Sequence of chain 1.FC:
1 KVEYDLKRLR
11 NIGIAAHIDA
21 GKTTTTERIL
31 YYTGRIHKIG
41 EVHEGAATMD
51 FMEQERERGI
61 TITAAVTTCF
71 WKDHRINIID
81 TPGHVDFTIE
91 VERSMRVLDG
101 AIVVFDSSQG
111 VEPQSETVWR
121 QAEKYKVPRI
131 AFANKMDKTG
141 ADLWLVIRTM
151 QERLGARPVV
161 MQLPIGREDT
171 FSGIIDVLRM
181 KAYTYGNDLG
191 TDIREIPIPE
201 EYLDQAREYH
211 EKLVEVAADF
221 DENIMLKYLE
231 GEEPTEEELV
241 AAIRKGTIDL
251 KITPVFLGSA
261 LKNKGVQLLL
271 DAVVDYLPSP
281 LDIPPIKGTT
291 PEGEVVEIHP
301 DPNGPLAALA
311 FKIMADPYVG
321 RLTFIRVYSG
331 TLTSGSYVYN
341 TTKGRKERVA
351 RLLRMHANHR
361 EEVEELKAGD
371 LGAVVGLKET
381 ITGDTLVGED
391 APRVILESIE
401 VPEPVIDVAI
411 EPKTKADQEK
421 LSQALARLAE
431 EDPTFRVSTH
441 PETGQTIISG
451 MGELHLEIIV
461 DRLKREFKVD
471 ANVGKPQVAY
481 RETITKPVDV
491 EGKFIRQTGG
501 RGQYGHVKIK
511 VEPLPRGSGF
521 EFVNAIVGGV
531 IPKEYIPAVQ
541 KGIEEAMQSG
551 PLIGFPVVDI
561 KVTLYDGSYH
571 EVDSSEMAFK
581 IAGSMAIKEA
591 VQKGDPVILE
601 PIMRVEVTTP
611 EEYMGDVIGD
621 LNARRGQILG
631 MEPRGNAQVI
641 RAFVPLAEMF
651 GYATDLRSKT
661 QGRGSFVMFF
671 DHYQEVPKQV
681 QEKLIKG

A protein and the small-molecule ligand that binds it are described below.
Small molecule (SMILES): Nc1nc2c(ncn2[C@@H]2O[C@H](CO[P](=O)(O)O[P](=O)(O)NP(=O)(O)O)[C@@H](O)[C@H]2O)c(=O)[nH]1

Binding-site contacts:
Ligand atom O2G contacts residue GLY83 of chain 1.FC at 3.2 Å (h-bond).
Ligand atom C5' contacts residue ASP19 of chain 1.FC at 3.4 Å.
Ligand atom C6 contacts residue ASN134 of chain 1.FC at 3.1 Å.
Ligand atom O3G contacts residue LYS22 of chain 1.FC at 3.2 Å (salt-bridge).
Ligand atom PB contacts residue MG1 of chain 1.UD at 3.4 Å.
Ligand atom N7 contacts residue ASN134 of chain 1.FC at 2.7 Å (h-bond).
Ligand atom PB contacts residue ASP19 of chain 1.FC at 3.1 Å.
Ligand atom O3G contacts residue MG1 of chain 1.UD at 2.2 Å.
Ligand atom O1B contacts residue ASP19 of chain 1.FC at 1.8 Å (salt-bridge).
Ligand atom C4 contacts residue LYS135 of chain 1.FC at 3.2 Å.
Ligand atom O1G contacts residue THR61 of chain 1.FC at 3.2 Å (h-bond).
Ligand atom C5 contacts residue ASN134 of chain 1.FC at 3.2 Å.
Ligand atom PG contacts residue MG1 of chain 1.UD at 3.5 Å.
Ligand atom O3A contacts residue GLY21 of chain 1.FC at 3.4 Å (h-bond).
Ligand atom O2G contacts residue ILE18 of chain 1.FC at 2.9 Å (h-bond).
Ligand atom O1A contacts residue THR23 of chain 1.FC at 3.0 Å (h-bond).
Ligand atom O3G contacts residue THR61 of chain 1.FC at 3.1 Å.
Ligand atom O2B contacts residue THR23 of chain 1.FC at 2.0 Å (h-bond).
Ligand atom N3B contacts residue ASP19 of chain 1.FC at 3.3 Å (salt-bridge).
Ligand atom C6 contacts residue LYS135 of chain 1.FC at 2.7 Å.
Ligand atom O1B contacts residue LYS22 of chain 1.FC at 3.0 Å.
Ligand atom N9 contacts residue LYS135 of chain 1.FC at 3.4 Å.
Ligand atom O2A contacts residue THR24 of chain 1.FC at 3.4 Å (h-bond).
Ligand atom N1 contacts residue LYS135 of chain 1.FC at 2.9 Å.
Ligand atom PG contacts residue ILE60 of chain 1.FC at 3.3 Å.
Ligand atom O1B contacts residue GLY21 of chain 1.FC at 3.5 Å (h-bond).
Ligand atom PA contacts residue THR23 of chain 1.FC at 3.3 Å.
Ligand atom C8 contacts residue GLY21 of chain 1.FC at 3.3 Å.
Ligand atom O2A contacts residue THR23 of chain 1.FC at 2.9 Å (h-bond).
Ligand atom C5 contacts residue LYS135 of chain 1.FC at 3.2 Å.
Ligand atom O1G contacts residue ILE60 of chain 1.FC at 2.5 Å.
Ligand atom O2A contacts residue GLY21 of chain 1.FC at 3.3 Å.
Ligand atom O6 contacts residue LYS135 of chain 1.FC at 2.8 Å (salt-bridge).
Ligand atom PB contacts residue THR23 of chain 1.FC at 3.5 Å.
Ligand atom O6 contacts residue ASN134 of chain 1.FC at 2.3 Å (h-bond).
Ligand atom O3A contacts residue ASP19 of chain 1.FC at 3.4 Å.
Ligand atom O1A contacts residue ILE60 of chain 1.FC at 2.8 Å.
Ligand atom O3G contacts residue THR81 of chain 1.FC at 3.4 Å.
Ligand atom N3B contacts residue ILE60 of chain 1.FC at 3.0 Å.
Ligand atom O2B contacts residue MG1 of chain 1.UD at 2.3 Å.